Binding-site contacts:
Ligand atom C23 contacts residue ARG17 of chain 1.T at 3.9 Å.
Ligand atom O25 contacts residue PEK1 of chain 1.WE at 4.5 Å.
Ligand atom C20 contacts residue PHE18 of chain 1.T at 3.9 Å (hydrophobic).
Ligand atom C11 contacts residue PEK1 of chain 1.WE at 4.0 Å.
Ligand atom O12 contacts residue PEK1 of chain 1.WE at 3.3 Å (h-bond).
Ligand atom C18 contacts residue PHE18 of chain 1.T at 3.8 Å (hydrophobic).
Ligand atom C11 contacts residue PHE21 of chain 1.T at 3.7 Å (hydrophobic).
Ligand atom C19 contacts residue PRO26 of chain 1.T at 4.4 Å (hydrophobic).
Ligand atom C18 contacts residue GLY22 of chain 1.T at 3.6 Å.
Ligand atom C24 contacts residue PEK1 of chain 1.WE at 4.4 Å.
Ligand atom O26 contacts residue EDO1 of chain 1.SF at 3.9 Å.
Ligand atom C24 contacts residue ARG17 of chain 1.T at 3.5 Å.
Ligand atom O25 contacts residue ARG17 of chain 1.T at 4.3 Å.
Ligand atom C12 contacts residue PEK1 of chain 1.WE at 4.1 Å.
Ligand atom C21 contacts residue ARG17 of chain 1.T at 4.2 Å.
Ligand atom C21 contacts residue PHE18 of chain 1.T at 4.0 Å (hydrophobic).
Ligand atom C24 contacts residue EDO1 of chain 1.SF at 3.9 Å.
Ligand atom O25 contacts residue EDO1 of chain 1.SF at 3.5 Å (h-bond).
Ligand atom O26 contacts residue ARG14 of chain 1.T at 2.8 Å (salt-bridge).
Ligand atom O25 contacts residue ARG14 of chain 1.T at 2.9 Å (salt-bridge).
Ligand atom C16 contacts residue PHE18 of chain 1.T at 4.2 Å (hydrophobic).
Ligand atom C24 contacts residue ARG14 of chain 1.T at 3.6 Å.
Ligand atom C12 contacts residue PHE21 of chain 1.T at 3.8 Å (hydrophobic).
Ligand atom O26 contacts residue ARG17 of chain 1.T at 3.0 Å (salt-bridge).
Ligand atom C21 contacts residue PHE21 of chain 1.T at 4.1 Å (hydrophobic).
Ligand atom C18 contacts residue PHE21 of chain 1.T at 4.2 Å (hydrophobic).
Ligand atom C2 contacts residue PEK1 of chain 1.WE at 3.8 Å.
Ligand atom C1 contacts residue PEK1 of chain 1.WE at 3.7 Å.
Ligand atom C19 contacts residue PHE21 of chain 1.T at 3.9 Å (hydrophobic).
Ligand atom C22 contacts residue PHE18 of chain 1.T at 4.2 Å (hydrophobic).

This protein binds this small molecule.
Small molecule (SMILES): C[C@H](CCC(=O)O)[C@H]1CC[C@H]2[C@@H]3[C@H](O)C[C@@H]4C[C@H](O)CC[C@]4(C)[C@H]3C[C@H](O)[C@]12C

Sequence of chain 1.T:
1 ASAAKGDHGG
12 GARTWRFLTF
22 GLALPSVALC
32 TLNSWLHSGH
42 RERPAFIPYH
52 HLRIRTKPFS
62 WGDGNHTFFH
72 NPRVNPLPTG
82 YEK